Sequence of chain 1.B:
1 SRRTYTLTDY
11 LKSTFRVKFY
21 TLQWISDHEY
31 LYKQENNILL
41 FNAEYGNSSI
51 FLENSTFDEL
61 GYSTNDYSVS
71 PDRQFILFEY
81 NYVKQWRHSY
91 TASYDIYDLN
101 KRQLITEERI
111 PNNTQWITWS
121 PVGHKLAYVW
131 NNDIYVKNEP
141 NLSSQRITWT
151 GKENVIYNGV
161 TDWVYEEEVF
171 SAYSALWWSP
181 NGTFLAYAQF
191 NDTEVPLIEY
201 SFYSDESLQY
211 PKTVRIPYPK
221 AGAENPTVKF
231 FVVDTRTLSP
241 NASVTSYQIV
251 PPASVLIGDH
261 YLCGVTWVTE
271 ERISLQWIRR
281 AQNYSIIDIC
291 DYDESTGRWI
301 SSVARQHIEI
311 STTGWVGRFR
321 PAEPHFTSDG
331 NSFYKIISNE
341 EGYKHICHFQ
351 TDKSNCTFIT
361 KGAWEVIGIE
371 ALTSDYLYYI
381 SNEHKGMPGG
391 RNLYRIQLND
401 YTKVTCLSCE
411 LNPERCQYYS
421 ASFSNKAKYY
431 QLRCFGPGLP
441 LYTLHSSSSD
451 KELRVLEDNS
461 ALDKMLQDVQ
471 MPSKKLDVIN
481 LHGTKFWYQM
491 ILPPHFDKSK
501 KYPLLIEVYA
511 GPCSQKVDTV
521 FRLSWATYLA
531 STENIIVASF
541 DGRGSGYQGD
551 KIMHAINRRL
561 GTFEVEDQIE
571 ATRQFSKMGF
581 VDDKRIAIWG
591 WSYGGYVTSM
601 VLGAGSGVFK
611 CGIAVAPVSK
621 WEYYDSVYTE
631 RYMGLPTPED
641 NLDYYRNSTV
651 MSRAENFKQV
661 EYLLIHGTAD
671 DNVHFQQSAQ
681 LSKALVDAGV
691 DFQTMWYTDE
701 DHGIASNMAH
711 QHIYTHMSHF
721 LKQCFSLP

The small molecule below binds the protein below.
Small molecule (SMILES): CC(=O)N[C@@H]1[C@@H](O)[C@H](O)[C@@H](CO)O[C@H]1O

Binding-site contacts:
Ligand atom C1 contacts residue ASN47 of chain 1.B at 1.4 Å.
Ligand atom C8 contacts residue LEU40 of chain 1.B at 4.3 Å (hydrophobic).
Ligand atom C8 contacts residue SER48 of chain 1.B at 3.6 Å.
Ligand atom O7 contacts residue SER49 of chain 1.B at 4.0 Å.
Ligand atom N2 contacts residue ASN47 of chain 1.B at 2.8 Å (h-bond).
Ligand atom C8 contacts residue ASN47 of chain 1.B at 3.4 Å.
Ligand atom C2 contacts residue ASN47 of chain 1.B at 2.3 Å.
Ligand atom C8 contacts residue SER49 of chain 1.B at 3.6 Å.
Ligand atom C3 contacts residue ASN47 of chain 1.B at 3.7 Å.
Ligand atom C7 contacts residue SER49 of chain 1.B at 4.4 Å.
Ligand atom O5 contacts residue ASN47 of chain 1.B at 2.4 Å (h-bond).
Ligand atom C4 contacts residue ASN47 of chain 1.B at 4.2 Å.
Ligand atom C5 contacts residue ASN47 of chain 1.B at 3.7 Å.
Ligand atom N2 contacts residue ASN42 of chain 1.B at 4.0 Å.
Ligand atom C7 contacts residue ASN47 of chain 1.B at 3.5 Å.